Sequence of chain 43.B:
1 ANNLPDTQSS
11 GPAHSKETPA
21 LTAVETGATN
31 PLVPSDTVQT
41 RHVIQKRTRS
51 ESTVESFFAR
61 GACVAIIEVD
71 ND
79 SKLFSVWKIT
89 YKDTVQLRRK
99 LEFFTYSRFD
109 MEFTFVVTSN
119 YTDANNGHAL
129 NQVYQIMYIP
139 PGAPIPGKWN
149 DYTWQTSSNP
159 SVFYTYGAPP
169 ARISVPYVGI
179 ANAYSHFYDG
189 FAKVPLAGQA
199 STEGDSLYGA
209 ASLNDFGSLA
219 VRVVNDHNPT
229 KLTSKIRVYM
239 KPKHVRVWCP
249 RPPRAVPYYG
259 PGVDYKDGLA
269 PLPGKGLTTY

Sequence of chain 42.E:
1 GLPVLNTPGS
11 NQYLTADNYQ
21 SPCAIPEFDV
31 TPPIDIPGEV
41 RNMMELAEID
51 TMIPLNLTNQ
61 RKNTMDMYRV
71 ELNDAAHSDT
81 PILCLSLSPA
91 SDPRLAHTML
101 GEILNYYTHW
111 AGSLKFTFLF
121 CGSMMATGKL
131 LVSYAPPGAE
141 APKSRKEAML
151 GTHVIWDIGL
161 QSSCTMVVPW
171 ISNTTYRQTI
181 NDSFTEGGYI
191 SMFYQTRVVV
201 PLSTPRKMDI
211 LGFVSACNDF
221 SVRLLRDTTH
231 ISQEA

This protein binds this small molecule.
Small molecule (SMILES): COc1ccc(OCc2ccc(COc3c(Cl)cccc3Cl)cc2)c(Cl)c1

Binding-site contacts:
Ligand atom O2 contacts residue VAL173 of chain 43.B at 3.4 Å.
Ligand atom C11 contacts residue ILE87 of chain 43.B at 3.8 Å (hydrophobic).
Ligand atom C9 contacts residue VAL176 of chain 43.B at 3.6 Å (hydrophobic).
Ligand atom CL3 contacts residue LEU217 of chain 43.B at 3.8 Å.
Ligand atom C3 contacts residue MET109 of chain 43.B at 3.7 Å (hydrophobic).
Ligand atom C7 contacts residue PHE214 of chain 43.B at 3.5 Å (hydrophobic).
Ligand atom C5 contacts residue TYR89 of chain 43.B at 3.5 Å (hydrophobic).
Ligand atom C21 contacts residue HIS184 of chain 43.B at 3.6 Å.
Ligand atom C2 contacts residue PHE214 of chain 43.B at 3.6 Å (hydrophobic).
Ligand atom C7 contacts residue MET109 of chain 43.B at 3.3 Å (hydrophobic).
Ligand atom CL3 contacts residue PHE111 of chain 43.B at 3.8 Å.
Ligand atom C16 contacts residue TYR136 of chain 43.B at 3.8 Å (hydrophobic).
Ligand atom C13 contacts residue ILE87 of chain 43.B at 3.7 Å (hydrophobic).
Ligand atom CL2 contacts residue ILE25 of chain 42.E at 3.4 Å.
Ligand atom O1 contacts residue PHE214 of chain 43.B at 3.8 Å.
Ligand atom C17 contacts residue ALA24 of chain 42.E at 3.7 Å (hydrophobic).
Ligand atom C20 contacts residue LEU217 of chain 43.B at 3.8 Å (hydrophobic).
Ligand atom O3 contacts residue PHE107 of chain 43.B at 3.6 Å.
Ligand atom C19 contacts residue LEU217 of chain 43.B at 3.8 Å (hydrophobic).
Ligand atom C1 contacts residue TYR182 of chain 43.B at 3.8 Å (hydrophobic).
Ligand atom C17 contacts residue TYR136 of chain 43.B at 3.7 Å (hydrophobic).
Ligand atom C14 contacts residue TYR136 of chain 43.B at 3.5 Å (hydrophobic).
Ligand atom C4 contacts residue MET109 of chain 43.B at 3.8 Å (hydrophobic).
Ligand atom C21 contacts residue SER105 of chain 43.B at 3.8 Å.
Ligand atom C12 contacts residue ILE87 of chain 43.B at 3.8 Å (hydrophobic).
Ligand atom C13 contacts residue MET109 of chain 43.B at 3.4 Å (hydrophobic).
Ligand atom C12 contacts residue PHE111 of chain 43.B at 3.8 Å (hydrophobic).
Ligand atom C20 contacts residue ILE171 of chain 43.B at 3.8 Å (hydrophobic).
Ligand atom C16 contacts residue ALA24 of chain 42.E at 3.8 Å (hydrophobic).
Ligand atom C13 contacts residue PHE111 of chain 43.B at 3.7 Å (hydrophobic).
Ligand atom O1 contacts residue ILE87 of chain 43.B at 3.7 Å.
Ligand atom O1 contacts residue MET109 of chain 43.B at 3.7 Å.
Ligand atom O3 contacts residue TYR89 of chain 43.B at 3.6 Å.
Ligand atom C21 contacts residue TYR182 of chain 43.B at 3.8 Å (hydrophobic).
Ligand atom C10 contacts residue TYR136 of chain 43.B at 3.5 Å (hydrophobic).
Ligand atom C8 contacts residue MET109 of chain 43.B at 3.4 Å (hydrophobic).
Ligand atom C9 contacts residue PHE214 of chain 43.B at 3.7 Å (hydrophobic).
Ligand atom CL2 contacts residue TYR136 of chain 43.B at 3.6 Å.
Ligand atom CL2 contacts residue ALA24 of chain 42.E at 3.5 Å.
Ligand atom C6 contacts residue TYR89 of chain 43.B at 3.7 Å (hydrophobic).